Binding-site contacts:
Ligand atom O2' contacts residue THR13 of chain 38.D at 3.8 Å.
Ligand atom P contacts residue TYR111 of chain 38.D at 4.5 Å.
Ligand atom OP1 contacts residue TRP75 of chain 37.C at 3.9 Å.
Ligand atom P contacts residue SER73 of chain 37.C at 4.1 Å.
Ligand atom O4' contacts residue ARG12 of chain 38.D at 4.0 Å.
Ligand atom O3' contacts residue THR13 of chain 38.D at 4.4 Å.
Ligand atom O3' contacts residue TRP75 of chain 37.C at 3.6 Å.
Ligand atom O5' contacts residue LYS131 of chain 37.C at 3.3 Å.
Ligand atom P contacts residue TRP75 of chain 37.C at 4.3 Å.
Ligand atom OP1 contacts residue THR176 of chain 37.C at 3.4 Å (h-bond).
Ligand atom O2' contacts residue ASP11 of chain 38.D at 3.5 Å.
Ligand atom C1' contacts residue ARG12 of chain 38.D at 3.9 Å.
Ligand atom C5' contacts residue LYS131 of chain 37.C at 4.2 Å.
Ligand atom C4' contacts residue TRP75 of chain 37.C at 4.5 Å (hydrophobic).
Ligand atom O2 contacts residue ARG12 of chain 38.D at 3.6 Å.
Ligand atom O2' contacts residue TYR111 of chain 38.D at 4.3 Å.
Ligand atom OP1 contacts residue SER73 of chain 37.C at 3.2 Å (h-bond).
Ligand atom O5' contacts residue ARG12 of chain 38.D at 4.1 Å.
Ligand atom O5' contacts residue TYR111 of chain 38.D at 4.4 Å.
Ligand atom C2 contacts residue ARG12 of chain 38.D at 4.5 Å.
Ligand atom OP1 contacts residue VAL14 of chain 38.D at 3.4 Å.
Ligand atom C5' contacts residue ARG12 of chain 38.D at 4.3 Å.
Ligand atom OP1 contacts residue TYR111 of chain 38.D at 3.6 Å (h-bond).
Ligand atom O2' contacts residue ARG12 of chain 38.D at 3.6 Å.
Ligand atom C4' contacts residue ARG12 of chain 38.D at 3.6 Å.
Ligand atom O2' contacts residue VAL14 of chain 38.D at 4.3 Å.
Ligand atom OP2 contacts residue SER73 of chain 37.C at 4.0 Å.

Sequence of chain 38.D:
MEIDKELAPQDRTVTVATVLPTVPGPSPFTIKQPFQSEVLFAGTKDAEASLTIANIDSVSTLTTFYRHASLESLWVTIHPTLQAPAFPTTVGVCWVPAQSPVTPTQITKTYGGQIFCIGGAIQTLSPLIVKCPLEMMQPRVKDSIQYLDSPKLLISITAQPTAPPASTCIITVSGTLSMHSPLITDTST

Sequence of chain 37.C:
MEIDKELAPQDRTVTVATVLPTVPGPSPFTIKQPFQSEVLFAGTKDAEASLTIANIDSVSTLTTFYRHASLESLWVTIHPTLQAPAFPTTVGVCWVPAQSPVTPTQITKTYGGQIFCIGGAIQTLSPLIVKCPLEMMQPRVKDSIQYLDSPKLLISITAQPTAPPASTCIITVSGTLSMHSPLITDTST

The protein below binds the small molecule below.
Small molecule (SMILES): Nc1ccn([C@@H]2O[C@H](CO[P](=O)(O)O[C@H]3[C@@H](O)[C@H](n4ccc(N)nc4=O)O[C@@H]3CO[P](=O)(O)O[C@H]3[C@@H](O)[C@H](n4ccc(N)nc4=O)O[C@@H]3CO)[C@@H](O)[C@H]2O)c(=O)n1